A protein and the small-molecule ligand that binds it are described below.
Small molecule (SMILES): CC(=O)N[C@@H]1[C@@H](O)[C@H](O)[C@@H](CO)O[C@@H]1C[P](=O)(O)O[P](=O)(O)OC[C@H]1O[C@@H](n2ccc(=O)[nH]c2=O)[C@H](O)[C@@H]1O

Binding-site contacts:
Ligand atom O3D contacts residue ASP107 of chain 1.A at 3.1 Å (salt-bridge).
Ligand atom O2' contacts residue CYS10 of chain 1.A at 3.4 Å (h-bond).
Ligand atom O2A contacts residue ARG12 of chain 1.A at 3.6 Å (salt-bridge).
Ligand atom O2' contacts residue ALA9 of chain 1.A at 3.3 Å.
Ligand atom C6' contacts residue GOL1 of chain 1.D at 3.4 Å.
Ligand atom O1A contacts residue ASP108 of chain 1.A at 3.2 Å (salt-bridge).
Ligand atom C3' contacts residue GLU106 of chain 1.A at 3.3 Å.
Ligand atom O5' contacts residue ASP186 of chain 1.A at 3.5 Å (salt-bridge).
Ligand atom O4 contacts residue CYS40 of chain 1.A at 3.5 Å (h-bond).
Ligand atom O2' contacts residue ILE8 of chain 1.A at 3.6 Å (h-bond).
Ligand atom O1B contacts residue MN1 of chain 1.B at 2.2 Å.
Ligand atom O3' contacts residue GLU106 of chain 1.A at 2.6 Å (salt-bridge).
Ligand atom O2B contacts residue SER217 of chain 1.A at 3.6 Å.
Ligand atom C2D contacts residue ASP107 of chain 1.A at 3.6 Å.
Ligand atom C6' contacts residue TRP185 of chain 1.A at 3.4 Å (hydrophobic).
Ligand atom O2' contacts residue ASP107 of chain 1.A at 3.1 Å (salt-bridge).
Ligand atom PB contacts residue MN1 of chain 1.B at 3.4 Å.
Ligand atom O1A contacts residue MN1 of chain 1.B at 2.2 Å.
Ligand atom O2A contacts residue GLY215 of chain 1.A at 3.4 Å.
Ligand atom O5' contacts residue GOL1 of chain 1.D at 3.2 Å.
Ligand atom O2 contacts residue HIS85 of chain 1.A at 2.7 Å (h-bond).
Ligand atom O4' contacts residue GLU106 of chain 1.A at 2.7 Å (salt-bridge).
Ligand atom C5D contacts residue GLU106 of chain 1.A at 3.5 Å.
Ligand atom C4D contacts residue GLU106 of chain 1.A at 3.4 Å.
Ligand atom O3D contacts residue ILE8 of chain 1.A at 2.9 Å (h-bond).
Ligand atom O4D contacts residue ILE82 of chain 1.A at 3.4 Å.
Ligand atom O6' contacts residue TYR79 of chain 1.A at 3.3 Å.
Ligand atom O3D contacts residue GLU106 of chain 1.A at 3.4 Å.
Ligand atom O3A contacts residue MN1 of chain 1.B at 3.5 Å.
Ligand atom C3D contacts residue ASP107 of chain 1.A at 3.3 Å.
Ligand atom O6' contacts residue GOL1 of chain 1.D at 2.8 Å (h-bond).
Ligand atom C8' contacts residue LEU226 of chain 1.A at 3.6 Å (hydrophobic).
Ligand atom N3 contacts residue ASP39 of chain 1.A at 2.9 Å (salt-bridge).
Ligand atom PA contacts residue MN1 of chain 1.B at 3.4 Å.
Ligand atom C5 contacts residue VAL216 of chain 1.A at 3.6 Å (hydrophobic).
Ligand atom O2A contacts residue VAL216 of chain 1.A at 2.9 Å (h-bond).
Ligand atom O4' contacts residue TRP185 of chain 1.A at 2.9 Å (h-bond).
Ligand atom C4' contacts residue GLU106 of chain 1.A at 3.6 Å.
Ligand atom O1A contacts residue ARG12 of chain 1.A at 2.8 Å (salt-bridge).
Ligand atom O4 contacts residue LYS81 of chain 1.A at 3.4 Å.

Sequence of chain 1.A:
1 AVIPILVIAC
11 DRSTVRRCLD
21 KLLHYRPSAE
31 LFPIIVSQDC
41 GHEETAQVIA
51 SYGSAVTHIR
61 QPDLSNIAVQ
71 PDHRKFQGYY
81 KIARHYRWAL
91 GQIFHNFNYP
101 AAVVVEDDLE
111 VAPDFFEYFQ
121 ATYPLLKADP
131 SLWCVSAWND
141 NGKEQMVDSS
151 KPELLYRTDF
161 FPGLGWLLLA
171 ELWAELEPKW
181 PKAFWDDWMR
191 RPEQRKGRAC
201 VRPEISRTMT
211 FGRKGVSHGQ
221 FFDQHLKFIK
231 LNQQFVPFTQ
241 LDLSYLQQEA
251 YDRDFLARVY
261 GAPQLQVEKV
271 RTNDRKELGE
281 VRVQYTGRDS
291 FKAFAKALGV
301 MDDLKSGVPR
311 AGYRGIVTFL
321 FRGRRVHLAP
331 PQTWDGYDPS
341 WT